Sequence of chain 1.A:
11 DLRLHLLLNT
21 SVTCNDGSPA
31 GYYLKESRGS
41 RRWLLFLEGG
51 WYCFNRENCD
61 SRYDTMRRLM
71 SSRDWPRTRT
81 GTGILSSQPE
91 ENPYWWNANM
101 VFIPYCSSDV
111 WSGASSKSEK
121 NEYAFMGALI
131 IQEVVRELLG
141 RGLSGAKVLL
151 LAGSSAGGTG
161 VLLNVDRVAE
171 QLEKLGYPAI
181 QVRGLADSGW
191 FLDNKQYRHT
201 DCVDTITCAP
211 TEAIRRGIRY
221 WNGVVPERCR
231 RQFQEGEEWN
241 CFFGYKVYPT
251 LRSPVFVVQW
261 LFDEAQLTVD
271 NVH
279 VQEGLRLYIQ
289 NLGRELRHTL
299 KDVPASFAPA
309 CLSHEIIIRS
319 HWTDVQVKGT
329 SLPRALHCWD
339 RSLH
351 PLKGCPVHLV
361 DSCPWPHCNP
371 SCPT

Binding-site contacts:
Ligand atom C07 contacts residue TYR52 of chain 1.A at 4.3 Å (hydrophobic).
Ligand atom C08 contacts residue PHE191 of chain 1.A at 3.9 Å (hydrophobic).
Ligand atom C04 contacts residue ALA265 of chain 1.A at 4.3 Å (hydrophobic).
Ligand atom O10 contacts residue VAL110 of chain 1.A at 4.3 Å.
Ligand atom C02 contacts residue THR268 of chain 1.A at 4.4 Å.
Ligand atom O10 contacts residue PHE191 of chain 1.A at 4.4 Å.
Ligand atom C01 contacts residue THR268 of chain 1.A at 4.1 Å.
Ligand atom N03 contacts residue ALA265 of chain 1.A at 3.9 Å.
Ligand atom O10 contacts residue TYR52 of chain 1.A at 4.1 Å.
Ligand atom O05 contacts residue VAL269 of chain 1.A at 3.7 Å.
Ligand atom C08 contacts residue TYR52 of chain 1.A at 3.9 Å (hydrophobic).
Ligand atom C12 contacts residue PHE191 of chain 1.A at 4.0 Å (hydrophobic).
Ligand atom C07 contacts residue PHE191 of chain 1.A at 4.3 Å (hydrophobic).
Ligand atom O10 contacts residue ALA156 of chain 1.A at 3.4 Å.
Ligand atom N06 contacts residue TRP51 of chain 1.A at 3.9 Å.
Ligand atom C01 contacts residue TRP51 of chain 1.A at 4.2 Å (hydrophobic).
Ligand atom C07 contacts residue TRP51 of chain 1.A at 4.2 Å (hydrophobic).
Ligand atom N11 contacts residue ALA156 of chain 1.A at 3.5 Å.
Ligand atom N11 contacts residue TRP51 of chain 1.A at 3.8 Å.
Ligand atom O05 contacts residue TRP51 of chain 1.A at 4.1 Å.
Ligand atom C02 contacts residue VAL269 of chain 1.A at 3.9 Å (hydrophobic).
Ligand atom C12 contacts residue TYR52 of chain 1.A at 4.3 Å (hydrophobic).
Ligand atom N11 contacts residue TYR52 of chain 1.A at 4.3 Å.
Ligand atom C12 contacts residue VAL110 of chain 1.A at 4.3 Å (hydrophobic).
Ligand atom C02 contacts residue ALA265 of chain 1.A at 4.0 Å (hydrophobic).
Ligand atom C09 contacts residue TYR52 of chain 1.A at 4.0 Å (hydrophobic).
Ligand atom C09 contacts residue PHE191 of chain 1.A at 3.8 Å (hydrophobic).
Ligand atom C12 contacts residue THR159 of chain 1.A at 4.0 Å.
Ligand atom C04 contacts residue TRP51 of chain 1.A at 3.9 Å (hydrophobic).
Ligand atom N03 contacts residue TRP51 of chain 1.A at 4.2 Å.

A small-molecule ligand and the protein it binds are described below.
Small molecule (SMILES): CCNC(=O)Nc1cc(C)on1